Sequence of chain 1.A:
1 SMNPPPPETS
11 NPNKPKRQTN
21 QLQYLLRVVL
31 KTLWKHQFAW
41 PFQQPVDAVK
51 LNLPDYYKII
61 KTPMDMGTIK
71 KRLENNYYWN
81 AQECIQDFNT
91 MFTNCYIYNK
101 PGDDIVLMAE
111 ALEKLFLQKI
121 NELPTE

Binding-site contacts:
Ligand atom C39 contacts residue TRP40 of chain 1.A at 3.3 Å (hydrophobic).
Ligand atom O01 contacts residue ASP47 of chain 1.B at 3.5 Å.
Ligand atom C11 contacts residue PRO41 of chain 1.B at 3.3 Å (hydrophobic).
Ligand atom C44 contacts residue VAL46 of chain 1.A at 3.6 Å (hydrophobic).
Ligand atom C09 contacts residue ASN99 of chain 1.B at 3.7 Å.
Ligand atom C24 contacts residue TRP40 of chain 1.A at 3.3 Å (hydrophobic).
Ligand atom C25 contacts residue TRP40 of chain 1.A at 3.6 Å (hydrophobic).
Ligand atom C44 contacts residue PRO41 of chain 1.A at 3.3 Å (hydrophobic).
Ligand atom C57 contacts residue ASN52 of chain 1.B at 3.0 Å.
Ligand atom C24 contacts residue LEU51 of chain 1.B at 3.3 Å (hydrophobic).
Ligand atom C32 contacts residue PRO41 of chain 1.A at 3.4 Å (hydrophobic).
Ligand atom C39 contacts residue PRO41 of chain 1.A at 3.5 Å (hydrophobic).
Ligand atom C58 contacts residue ASN52 of chain 1.B at 3.6 Å.
Ligand atom C28 contacts residue ASN52 of chain 1.B at 3.4 Å.
Ligand atom O02 contacts residue VAL46 of chain 1.B at 3.5 Å.
Ligand atom C42 contacts residue ASN99 of chain 1.A at 3.7 Å.
Ligand atom C20 contacts residue ASP104 of chain 1.A at 3.4 Å.
Ligand atom C54 contacts residue ASN52 of chain 1.A at 3.3 Å.
Ligand atom C11 contacts residue PHE42 of chain 1.B at 3.6 Å (hydrophobic).
Ligand atom N12 contacts residue ASN99 of chain 1.A at 2.9 Å (h-bond).
Ligand atom C21 contacts residue PRO45 of chain 1.B at 3.4 Å (hydrophobic).
Ligand atom N13 contacts residue ASN99 of chain 1.A at 2.9 Å (h-bond).
Ligand atom O02 contacts residue LEU51 of chain 1.B at 3.5 Å.
Ligand atom C03 contacts residue PHE38 of chain 1.A at 3.6 Å (hydrophobic).
Ligand atom C46 contacts residue ASN99 of chain 1.A at 3.5 Å.
Ligand atom C11 contacts residue VAL46 of chain 1.B at 3.6 Å (hydrophobic).
Ligand atom C53 contacts residue LEU51 of chain 1.A at 3.3 Å (hydrophobic).
Ligand atom C31 contacts residue PRO41 of chain 1.A at 3.6 Å (hydrophobic).
Ligand atom N04 contacts residue ASN99 of chain 1.B at 3.0 Å (h-bond).
Ligand atom O04 contacts residue ASN52 of chain 1.B at 3.5 Å (h-bond).
Ligand atom O02 contacts residue ASP47 of chain 1.B at 3.0 Å (salt-bridge).
Ligand atom O09 contacts residue ASN52 of chain 1.B at 3.2 Å (h-bond).
Ligand atom C25 contacts residue LEU51 of chain 1.B at 3.6 Å (hydrophobic).
Ligand atom O01 contacts residue LYS50 of chain 1.B at 3.0 Å (salt-bridge).
Ligand atom C13 contacts residue ASN99 of chain 1.B at 3.5 Å.
Ligand atom N02 contacts residue ASN99 of chain 1.B at 2.9 Å (h-bond).
Ligand atom N01 contacts residue PRO41 of chain 1.B at 3.2 Å (h-bond).
Ligand atom N10 contacts residue PRO41 of chain 1.A at 3.2 Å (h-bond).
Ligand atom F01 contacts residue TRP40 of chain 1.A at 3.6 Å.
Ligand atom C19 contacts residue PRO41 of chain 1.B at 3.6 Å (hydrophobic).

This protein binds this small molecule.
Small molecule (SMILES): Cc1cnc(Nc2ccc(C(=O)NC3CCNCC3)c(F)c2)nc1Nc1cc(NS(=O)(=O)C(C)(C)C)cc(C(=O)NCCOCCOCCOCCC(=O)N2CCC(NC(=O)c3ccc(Nc4ncc(C)c(Nc5ccc(Cl)c(NS(=O)(=O)C(C)(C)C)c5)n4)cc3F)CC2)c1

Sequence of chain 1.B:
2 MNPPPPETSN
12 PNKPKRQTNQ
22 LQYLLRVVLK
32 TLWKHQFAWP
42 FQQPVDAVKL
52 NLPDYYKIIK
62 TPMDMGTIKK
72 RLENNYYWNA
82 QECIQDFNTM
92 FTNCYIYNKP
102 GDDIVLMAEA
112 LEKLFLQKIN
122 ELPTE